Sequence of chain 1.B:
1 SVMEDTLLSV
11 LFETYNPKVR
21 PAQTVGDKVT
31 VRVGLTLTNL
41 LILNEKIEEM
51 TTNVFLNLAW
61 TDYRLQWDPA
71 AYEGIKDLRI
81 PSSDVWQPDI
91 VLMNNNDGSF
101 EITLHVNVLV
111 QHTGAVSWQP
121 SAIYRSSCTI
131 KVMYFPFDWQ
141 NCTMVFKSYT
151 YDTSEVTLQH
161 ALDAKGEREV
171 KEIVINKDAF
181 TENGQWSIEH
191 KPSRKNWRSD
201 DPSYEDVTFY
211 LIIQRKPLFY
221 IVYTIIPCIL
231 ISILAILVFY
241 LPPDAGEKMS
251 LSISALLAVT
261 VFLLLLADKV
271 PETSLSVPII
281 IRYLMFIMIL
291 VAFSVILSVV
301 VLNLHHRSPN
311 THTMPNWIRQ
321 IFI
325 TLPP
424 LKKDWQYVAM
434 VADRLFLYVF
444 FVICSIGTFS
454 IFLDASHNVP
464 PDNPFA

Binding-site contacts:
Ligand atom C1 contacts residue PHE468 of chain 1.B at 3.9 Å (hydrophobic).
Ligand atom O7 contacts residue ASN141 of chain 1.B at 3.9 Å.
Ligand atom O3 contacts residue PRO467 of chain 1.B at 3.2 Å (h-bond).
Ligand atom O5 contacts residue PHE468 of chain 1.B at 3.2 Å (h-bond).
Ligand atom C2 contacts residue PRO467 of chain 1.B at 3.9 Å (hydrophobic).
Ligand atom O7 contacts residue TRP139 of chain 1.B at 4.1 Å.
Ligand atom C7 contacts residue ASN141 of chain 1.B at 3.6 Å.
Ligand atom C4 contacts residue ASN141 of chain 1.B at 4.2 Å.
Ligand atom O6 contacts residue PHE468 of chain 1.B at 3.3 Å.
Ligand atom C8 contacts residue ILE212 of chain 1.B at 4.0 Å (hydrophobic).
Ligand atom O3 contacts residue ARG194 of chain 1.B at 3.9 Å.
Ligand atom C8 contacts residue PRO467 of chain 1.B at 3.3 Å (hydrophobic).
Ligand atom N2 contacts residue PRO467 of chain 1.B at 3.0 Å (h-bond).
Ligand atom C2 contacts residue ASN141 of chain 1.B at 2.4 Å.
Ligand atom C8 contacts residue PHE468 of chain 1.B at 4.3 Å (hydrophobic).
Ligand atom C6 contacts residue TYR210 of chain 1.B at 4.0 Å (hydrophobic).
Ligand atom C8 contacts residue TRP139 of chain 1.B at 3.9 Å (hydrophobic).
Ligand atom C1 contacts residue TYR210 of chain 1.B at 4.3 Å (hydrophobic).
Ligand atom O4 contacts residue ARG194 of chain 1.B at 4.3 Å.
Ligand atom C4 contacts residue PHE468 of chain 1.B at 4.3 Å (hydrophobic).
Ligand atom C1 contacts residue ASN141 of chain 1.B at 1.4 Å.
Ligand atom C8 contacts residue PRO464 of chain 1.B at 3.9 Å (hydrophobic).
Ligand atom C3 contacts residue PHE468 of chain 1.B at 3.8 Å (hydrophobic).
Ligand atom N2 contacts residue ARG194 of chain 1.B at 3.2 Å (salt-bridge).
Ligand atom C7 contacts residue TRP139 of chain 1.B at 4.3 Å (hydrophobic).
Ligand atom N2 contacts residue ASN141 of chain 1.B at 2.9 Å (h-bond).
Ligand atom N2 contacts residue ILE212 of chain 1.B at 4.1 Å.
Ligand atom C3 contacts residue ARG194 of chain 1.B at 4.2 Å.
Ligand atom C5 contacts residue ASN141 of chain 1.B at 3.6 Å.
Ligand atom O4 contacts residue PHE468 of chain 1.B at 3.7 Å.
Ligand atom C6 contacts residue PHE468 of chain 1.B at 3.7 Å (hydrophobic).
Ligand atom O5 contacts residue ASN141 of chain 1.B at 2.3 Å (h-bond).
Ligand atom C2 contacts residue ARG194 of chain 1.B at 3.3 Å.
Ligand atom C3 contacts residue ASN141 of chain 1.B at 3.8 Å.
Ligand atom C3 contacts residue PRO467 of chain 1.B at 3.6 Å (hydrophobic).
Ligand atom C5 contacts residue TYR210 of chain 1.B at 3.6 Å (hydrophobic).
Ligand atom C5 contacts residue PHE468 of chain 1.B at 4.2 Å (hydrophobic).
Ligand atom O3 contacts residue PHE468 of chain 1.B at 3.2 Å (h-bond).
Ligand atom O5 contacts residue TYR210 of chain 1.B at 4.2 Å.
Ligand atom C7 contacts residue PRO467 of chain 1.B at 3.4 Å (hydrophobic).

A small-molecule ligand and the protein it binds are described below.
Small molecule (SMILES): CC(=O)N[C@H]1[C@H](O[C@H]2[C@H](O)[C@@H](NC(C)=O)CO[C@@H]2CO)O[C@H](CO)[C@@H](O)[C@@H]1O